This small molecule binds to this protein.
Small molecule (SMILES): C[C@@H](Oc1c(N)ncc2c(-c3cnn(C4CCNCC4)c3)coc12)c1c(Cl)ccc(F)c1Cl

Binding-site contacts:
Ligand atom C27 contacts residue TYR100 of chain 1.B at 3.5 Å (hydrophobic).
Ligand atom C20 contacts residue ILE25 of chain 1.B at 3.4 Å (hydrophobic).
Ligand atom C33 contacts residue HIS103 of chain 1.B at 3.9 Å.
Ligand atom C28 contacts residue TYR100 of chain 1.B at 3.5 Å (hydrophobic).
Ligand atom C16 contacts residue MET152 of chain 1.B at 3.8 Å (hydrophobic).
Ligand atom C8 contacts residue TYR171 of chain 1.B at 3.6 Å (hydrophobic).
Ligand atom C16 contacts residue TYR100 of chain 1.B at 3.8 Å (hydrophobic).
Ligand atom C14 contacts residue ALA49 of chain 1.B at 3.5 Å (hydrophobic).
Ligand atom F12 contacts residue ALA162 of chain 1.B at 3.4 Å.
Ligand atom C8 contacts residue LEU98 of chain 1.B at 3.9 Å (hydrophobic).
Ligand atom C6 contacts residue ARG149 of chain 1.B at 3.6 Å.
Ligand atom F12 contacts residue MET152 of chain 1.B at 3.3 Å.
Ligand atom C27 contacts residue MET101 of chain 1.B at 3.9 Å (hydrophobic).
Ligand atom C17 contacts residue MET152 of chain 1.B at 3.6 Å (hydrophobic).
Ligand atom N22 contacts residue PRO99 of chain 1.B at 3.1 Å (h-bond).
Ligand atom F12 contacts residue ASN150 of chain 1.B at 3.8 Å.
Ligand atom C6 contacts residue MET152 of chain 1.B at 3.9 Å (hydrophobic).
Ligand atom C29 contacts residue TYR100 of chain 1.B at 3.7 Å (hydrophobic).
Ligand atom N22 contacts residue ALA49 of chain 1.B at 3.6 Å.
Ligand atom N15 contacts residue MET101 of chain 1.B at 3.0 Å (h-bond).
Ligand atom C2 contacts residue TYR171 of chain 1.B at 3.8 Å (hydrophobic).
Ligand atom CL1 contacts residue ALA162 of chain 1.B at 3.6 Å.
Ligand atom C13 contacts residue MET152 of chain 1.B at 3.8 Å (hydrophobic).
Ligand atom C5 contacts residue MET152 of chain 1.B at 3.4 Å (hydrophobic).
Ligand atom C4 contacts residue TYR171 of chain 1.B at 3.5 Å (hydrophobic).
Ligand atom C8 contacts residue VAL33 of chain 1.B at 3.9 Å (hydrophobic).
Ligand atom C3 contacts residue MET152 of chain 1.B at 3.8 Å (hydrophobic).
Ligand atom F12 contacts residue ASP163 of chain 1.B at 3.5 Å.
Ligand atom N26 contacts residue TYR100 of chain 1.B at 3.8 Å.
Ligand atom N15 contacts residue TYR100 of chain 1.B at 3.9 Å.
Ligand atom C18 contacts residue MET152 of chain 1.B at 3.7 Å (hydrophobic).
Ligand atom C28 contacts residue LYS102 of chain 1.B at 3.6 Å.
Ligand atom C27 contacts residue GLY104 of chain 1.B at 3.9 Å.
Ligand atom C13 contacts residue ALA49 of chain 1.B at 3.7 Å (hydrophobic).
Ligand atom C16 contacts residue MET101 of chain 1.B at 3.4 Å (hydrophobic).
Ligand atom C32 contacts residue LYS102 of chain 1.B at 3.6 Å.
Ligand atom CL2 contacts residue TYR171 of chain 1.B at 3.8 Å.
Ligand atom N22 contacts residue LEU81 of chain 1.B at 3.8 Å.
Ligand atom CL1 contacts residue LEU81 of chain 1.B at 3.7 Å.
Ligand atom C33 contacts residue LYS102 of chain 1.B at 3.7 Å.

Sequence of chain 1.B:
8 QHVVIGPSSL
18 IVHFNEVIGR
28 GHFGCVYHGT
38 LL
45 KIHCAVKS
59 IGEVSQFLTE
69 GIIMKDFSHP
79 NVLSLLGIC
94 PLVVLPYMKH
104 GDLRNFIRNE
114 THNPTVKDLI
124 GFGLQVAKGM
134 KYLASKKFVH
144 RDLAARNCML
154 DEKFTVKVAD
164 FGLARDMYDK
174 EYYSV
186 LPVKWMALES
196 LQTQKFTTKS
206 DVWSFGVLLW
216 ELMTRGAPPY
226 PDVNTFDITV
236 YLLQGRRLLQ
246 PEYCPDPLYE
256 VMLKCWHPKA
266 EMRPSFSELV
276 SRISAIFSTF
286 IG